Binding-site contacts:
Ligand atom C3 contacts residue ASN341 of chain 1.B at 3.8 Å.
Ligand atom C7 contacts residue ASN341 of chain 1.B at 3.5 Å.
Ligand atom N2 contacts residue ASN341 of chain 1.B at 2.8 Å (h-bond).
Ligand atom O5 contacts residue SER338 of chain 1.B at 4.4 Å.
Ligand atom O7 contacts residue ASN342 of chain 1.B at 2.9 Å (h-bond).
Ligand atom O5 contacts residue GLY336 of chain 1.B at 4.1 Å.
Ligand atom C4 contacts residue ASN341 of chain 1.B at 4.3 Å.
Ligand atom O6 contacts residue SER338 of chain 1.B at 4.5 Å.
Ligand atom O7 contacts residue ASN341 of chain 1.B at 4.3 Å.
Ligand atom O5 contacts residue ASN341 of chain 1.B at 2.4 Å (h-bond).
Ligand atom C7 contacts residue ASN342 of chain 1.B at 3.8 Å.
Ligand atom C5 contacts residue ASN341 of chain 1.B at 3.7 Å.
Ligand atom C1 contacts residue GLY336 of chain 1.B at 3.5 Å.
Ligand atom C1 contacts residue ASN341 of chain 1.B at 1.4 Å.
Ligand atom C2 contacts residue ASN341 of chain 1.B at 2.5 Å.
Ligand atom C8 contacts residue ASN341 of chain 1.B at 3.3 Å.

This protein binds this small molecule.
Small molecule (SMILES): CC(=O)N[C@@H]1[C@@H](O)[C@H](O)[C@@H](CO)O[C@H]1O

Sequence of chain 1.B:
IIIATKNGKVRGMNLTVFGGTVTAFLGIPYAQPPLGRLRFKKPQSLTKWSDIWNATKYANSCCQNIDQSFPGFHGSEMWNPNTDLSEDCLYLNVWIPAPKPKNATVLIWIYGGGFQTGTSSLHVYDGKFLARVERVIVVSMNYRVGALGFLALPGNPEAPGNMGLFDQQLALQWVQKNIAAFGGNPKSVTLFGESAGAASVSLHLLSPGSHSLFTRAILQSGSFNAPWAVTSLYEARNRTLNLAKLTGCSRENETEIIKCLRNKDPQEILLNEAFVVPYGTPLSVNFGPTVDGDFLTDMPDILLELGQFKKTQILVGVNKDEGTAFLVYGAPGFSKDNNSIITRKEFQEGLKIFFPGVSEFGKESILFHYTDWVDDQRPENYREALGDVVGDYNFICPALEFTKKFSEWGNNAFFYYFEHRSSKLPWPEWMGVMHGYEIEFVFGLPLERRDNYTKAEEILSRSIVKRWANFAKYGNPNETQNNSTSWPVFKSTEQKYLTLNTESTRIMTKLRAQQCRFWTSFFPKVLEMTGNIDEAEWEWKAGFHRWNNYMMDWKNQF